Sequence of chain 2.D:
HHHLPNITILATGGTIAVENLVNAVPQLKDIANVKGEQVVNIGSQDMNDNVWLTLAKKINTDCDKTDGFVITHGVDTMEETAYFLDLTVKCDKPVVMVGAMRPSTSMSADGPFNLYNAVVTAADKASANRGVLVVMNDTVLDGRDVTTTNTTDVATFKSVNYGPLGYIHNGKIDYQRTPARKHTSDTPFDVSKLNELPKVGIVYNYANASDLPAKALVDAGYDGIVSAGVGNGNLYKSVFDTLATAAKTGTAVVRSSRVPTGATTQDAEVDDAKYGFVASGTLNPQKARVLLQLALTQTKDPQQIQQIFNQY

Binding-site contacts:
Ligand atom CA contacts residue SER66 of chain 2.D at 4.2 Å.
Ligand atom O contacts residue GLN67 of chain 2.D at 4.2 Å.
Ligand atom C contacts residue ASP98 of chain 2.D at 4.2 Å.
Ligand atom CB contacts residue ASP98 of chain 2.D at 3.2 Å.
Ligand atom N contacts residue SER66 of chain 2.D at 4.3 Å.
Ligand atom O contacts residue GLY96 of chain 2.D at 3.2 Å.
Ligand atom OD1 contacts residue ALA122 of chain 2.D at 3.1 Å (h-bond).
Ligand atom CB contacts residue VAL97 of chain 2.D at 3.6 Å (hydrophobic).
Ligand atom N contacts residue ASP98 of chain 2.D at 3.0 Å (salt-bridge).
Ligand atom C contacts residue GLY96 of chain 2.D at 3.5 Å.
Ligand atom OXT contacts residue SER66 of chain 2.D at 2.9 Å (h-bond).
Ligand atom C contacts residue GLN67 of chain 2.D at 4.0 Å.
Ligand atom OD2 contacts residue VAL97 of chain 2.D at 3.0 Å (h-bond).
Ligand atom CG contacts residue ALA122 of chain 2.D at 3.7 Å (hydrophobic).
Ligand atom OD2 contacts residue ALA122 of chain 2.D at 3.4 Å (h-bond).
Ligand atom N contacts residue GLU291 of chain 2.C at 2.7 Å (salt-bridge).
Ligand atom O contacts residue SER66 of chain 2.D at 1.9 Å (h-bond).
Ligand atom CG contacts residue VAL97 of chain 2.D at 3.3 Å (hydrophobic).
Ligand atom OD2 contacts residue GLY96 of chain 2.D at 3.4 Å.
Ligand atom CA contacts residue ASP98 of chain 2.D at 3.9 Å.
Ligand atom CG contacts residue ASP98 of chain 2.D at 4.4 Å.
Ligand atom OXT contacts residue GLY96 of chain 2.D at 3.4 Å.
Ligand atom CA contacts residue GLN67 of chain 2.D at 4.2 Å.
Ligand atom C contacts residue SER66 of chain 2.D at 3.0 Å.
Ligand atom OXT contacts residue GLY65 of chain 2.D at 3.7 Å.
Ligand atom O contacts residue VAL97 of chain 2.D at 3.4 Å (h-bond).
Ligand atom C contacts residue VAL97 of chain 2.D at 4.1 Å (hydrophobic).
Ligand atom N contacts residue ASN256 of chain 2.C at 3.6 Å.
Ligand atom OD1 contacts residue VAL97 of chain 2.D at 3.5 Å.
Ligand atom O contacts residue ASP98 of chain 2.D at 3.5 Å.
Ligand atom CB contacts residue GLU291 of chain 2.C at 3.6 Å.
Ligand atom C contacts residue GLY65 of chain 2.D at 4.5 Å.
Ligand atom N contacts residue GLN67 of chain 2.D at 3.0 Å (h-bond).
Ligand atom CA contacts residue GLU291 of chain 2.C at 3.3 Å.
Ligand atom CG contacts residue GLY96 of chain 2.D at 4.5 Å.
Ligand atom OXT contacts residue GLN67 of chain 2.D at 4.2 Å.
Ligand atom OD1 contacts residue MET123 of chain 2.D at 4.2 Å.

This protein binds this small molecule.
Small molecule (SMILES): N[C@@H](CC(=O)O)C(=O)O

Sequence of chain 2.C:
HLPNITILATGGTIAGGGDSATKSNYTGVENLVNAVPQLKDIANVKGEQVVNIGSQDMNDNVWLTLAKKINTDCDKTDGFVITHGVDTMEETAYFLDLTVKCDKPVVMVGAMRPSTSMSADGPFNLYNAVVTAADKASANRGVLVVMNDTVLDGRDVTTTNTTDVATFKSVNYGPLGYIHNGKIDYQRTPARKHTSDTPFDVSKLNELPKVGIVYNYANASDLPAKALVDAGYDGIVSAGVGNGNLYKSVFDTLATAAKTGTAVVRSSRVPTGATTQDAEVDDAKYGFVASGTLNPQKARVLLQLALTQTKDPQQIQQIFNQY